The small molecule below binds the protein below.
Small molecule (SMILES): CNC(=O)[C@H](Cc1ccccc1)NC(=O)[C@H](CC(C)C)[C@H](CSc1cccs1)C(=O)NO

Binding-site contacts:
Ligand atom C16 contacts residue ZN1 of chain 1.C at 3.4 Å.
Ligand atom N2 contacts residue PRO169 of chain 1.A at 3.1 Å (h-bond).
Ligand atom C10 contacts residue LEU109 of chain 1.A at 3.4 Å (hydrophobic).
Ligand atom C11 contacts residue LEU109 of chain 1.A at 3.4 Å (hydrophobic).
Ligand atom O3 contacts residue GLU144 of chain 1.A at 3.4 Å (salt-bridge).
Ligand atom C5 contacts residue CYS165 of chain 1.A at 3.5 Å (hydrophobic).
Ligand atom O4 contacts residue HIS153 of chain 1.A at 2.9 Å (h-bond).
Ligand atom C9 contacts residue LEU171 of chain 1.A at 3.5 Å (hydrophobic).
Ligand atom O2 contacts residue GLU144 of chain 1.A at 3.3 Å (salt-bridge).
Ligand atom C3 contacts residue LEU171 of chain 1.A at 3.3 Å (hydrophobic).
Ligand atom S2 contacts residue ARG168 of chain 1.A at 3.2 Å.
Ligand atom C16 contacts residue GLY110 of chain 1.A at 3.2 Å.
Ligand atom O4 contacts residue ZN1 of chain 1.C at 1.9 Å.
Ligand atom N3 contacts residue GLY110 of chain 1.A at 2.7 Å (h-bond).
Ligand atom O2 contacts residue HIS143 of chain 1.A at 3.3 Å.
Ligand atom C7 contacts residue ARG168 of chain 1.A at 3.6 Å.
Ligand atom C11 contacts residue LEU171 of chain 1.A at 3.5 Å (hydrophobic).
Ligand atom C6 contacts residue CYS165 of chain 1.A at 3.5 Å (hydrophobic).
Ligand atom C16 contacts residue LEU111 of chain 1.A at 3.6 Å (hydrophobic).
Ligand atom S2 contacts residue LEU171 of chain 1.A at 3.4 Å.
Ligand atom N1 contacts residue GLU144 of chain 1.A at 3.4 Å (salt-bridge).
Ligand atom C9 contacts residue GLY170 of chain 1.A at 3.5 Å.
Ligand atom C4 contacts residue ILE166 of chain 1.A at 3.2 Å (hydrophobic).
Ligand atom C3 contacts residue ARG168 of chain 1.A at 3.5 Å.
Ligand atom O4 contacts residue HIS143 of chain 1.A at 3.4 Å (h-bond).
Ligand atom S1 contacts residue ARG168 of chain 1.A at 2.9 Å (salt-bridge).
Ligand atom C12 contacts residue LEU109 of chain 1.A at 3.4 Å (hydrophobic).
Ligand atom C3 contacts residue GLY170 of chain 1.A at 3.4 Å.
Ligand atom S1 contacts residue HIS143 of chain 1.A at 3.1 Å (h-bond).
Ligand atom C5 contacts residue ILE166 of chain 1.A at 3.3 Å (hydrophobic).
Ligand atom O1 contacts residue THR140 of chain 1.A at 3.2 Å (h-bond).
Ligand atom O2 contacts residue THR140 of chain 1.A at 2.6 Å (h-bond).
Ligand atom C15 contacts residue ZN1 of chain 1.C at 3.0 Å.
Ligand atom C16 contacts residue GLU144 of chain 1.A at 3.4 Å.
Ligand atom C6 contacts residue TYR177 of chain 1.A at 2.9 Å (hydrophobic).
Ligand atom N1 contacts residue HIS143 of chain 1.A at 3.3 Å.
Ligand atom C17 contacts residue GLY110 of chain 1.A at 3.6 Å.
Ligand atom S1 contacts residue ILE166 of chain 1.A at 2.7 Å (h-bond).
Ligand atom C22 contacts residue GLU107 of chain 1.A at 3.4 Å.
Ligand atom S2 contacts residue GLY170 of chain 1.A at 2.5 Å (h-bond).

Sequence of chain 1.A:
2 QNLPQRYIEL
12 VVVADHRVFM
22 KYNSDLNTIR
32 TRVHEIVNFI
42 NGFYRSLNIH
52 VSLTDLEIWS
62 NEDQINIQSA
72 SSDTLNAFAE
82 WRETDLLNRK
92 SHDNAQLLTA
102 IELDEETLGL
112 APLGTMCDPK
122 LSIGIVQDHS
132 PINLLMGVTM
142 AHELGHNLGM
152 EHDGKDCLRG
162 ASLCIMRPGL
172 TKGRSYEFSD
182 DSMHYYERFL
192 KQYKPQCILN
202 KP